Binding-site contacts:
Ligand atom N2 contacts residue VAL255 of chain 1.A at 4.4 Å.
Ligand atom O7 contacts residue TYR299 of chain 1.A at 3.6 Å.
Ligand atom O6 contacts residue CYS286 of chain 1.A at 4.2 Å.
Ligand atom O7 contacts residue CYS285 of chain 1.A at 3.1 Å (h-bond).
Ligand atom C4 contacts residue ASN282 of chain 1.A at 4.3 Å.
Ligand atom C8 contacts residue LEU275 of chain 1.A at 3.7 Å (hydrophobic).
Ligand atom C8 contacts residue ASN282 of chain 1.A at 4.5 Å.
Ligand atom N2 contacts residue ASN282 of chain 1.A at 2.8 Å (h-bond).
Ligand atom O3 contacts residue CYS286 of chain 1.A at 3.4 Å (h-bond).
Ligand atom C7 contacts residue CYS285 of chain 1.A at 3.7 Å (hydrophobic).
Ligand atom C4 contacts residue CYS286 of chain 1.A at 3.7 Å (hydrophobic).
Ligand atom C5 contacts residue CYS286 of chain 1.A at 4.4 Å (hydrophobic).
Ligand atom C1 contacts residue CYS285 of chain 1.A at 3.5 Å (hydrophobic).
Ligand atom C2 contacts residue CYS286 of chain 1.A at 3.8 Å (hydrophobic).
Ligand atom C1 contacts residue CYS286 of chain 1.A at 4.4 Å (hydrophobic).
Ligand atom C3 contacts residue ASN282 of chain 1.A at 3.8 Å.
Ligand atom O7 contacts residue CYS286 of chain 1.A at 2.7 Å (h-bond).
Ligand atom C5 contacts residue ASN282 of chain 1.A at 3.6 Å.
Ligand atom O7 contacts residue ASN282 of chain 1.A at 3.8 Å.
Ligand atom C7 contacts residue TYR299 of chain 1.A at 4.4 Å (hydrophobic).
Ligand atom N2 contacts residue CYS285 of chain 1.A at 3.9 Å.
Ligand atom C1 contacts residue ASN282 of chain 1.A at 1.4 Å.
Ligand atom O7 contacts residue ALA287 of chain 1.A at 3.7 Å.
Ligand atom N2 contacts residue CYS286 of chain 1.A at 4.2 Å.
Ligand atom C7 contacts residue ASN282 of chain 1.A at 3.4 Å.
Ligand atom C2 contacts residue ASN282 of chain 1.A at 2.5 Å.
Ligand atom C3 contacts residue CYS286 of chain 1.A at 3.8 Å (hydrophobic).
Ligand atom C7 contacts residue VAL255 of chain 1.A at 4.2 Å (hydrophobic).
Ligand atom O5 contacts residue ASN282 of chain 1.A at 2.4 Å (h-bond).
Ligand atom O5 contacts residue CYS286 of chain 1.A at 4.1 Å.
Ligand atom C8 contacts residue VAL255 of chain 1.A at 3.3 Å (hydrophobic).
Ligand atom C7 contacts residue CYS286 of chain 1.A at 3.8 Å (hydrophobic).
Ligand atom C2 contacts residue CYS285 of chain 1.A at 3.6 Å (hydrophobic).
Ligand atom O5 contacts residue CYS285 of chain 1.A at 4.1 Å.

A small-molecule ligand and the protein it binds are described below.
Small molecule (SMILES): CC(=O)N[C@@H]1[C@@H](O)[C@H](O)[C@@H](CO)O[C@H]1O

Sequence of chain 1.A:
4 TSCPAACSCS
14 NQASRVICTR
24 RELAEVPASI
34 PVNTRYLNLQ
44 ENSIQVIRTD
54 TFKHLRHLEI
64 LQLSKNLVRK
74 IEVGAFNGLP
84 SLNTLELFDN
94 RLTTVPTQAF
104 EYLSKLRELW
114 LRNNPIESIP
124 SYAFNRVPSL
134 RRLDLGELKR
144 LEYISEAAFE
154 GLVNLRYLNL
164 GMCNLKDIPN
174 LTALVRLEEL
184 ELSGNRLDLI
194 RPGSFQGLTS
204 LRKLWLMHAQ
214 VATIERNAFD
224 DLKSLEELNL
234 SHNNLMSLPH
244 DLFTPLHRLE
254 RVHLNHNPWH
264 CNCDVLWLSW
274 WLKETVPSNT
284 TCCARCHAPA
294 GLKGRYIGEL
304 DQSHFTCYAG